The protein below binds the small molecule below.
Small molecule (SMILES): NC(=O)c1cc[n+](COC[n+]2ccccc2/C=N/O)cc1

Binding-site contacts:
Ligand atom C2 contacts residue TYR340 of chain 1.A at 3.6 Å (hydrophobic).
Ligand atom N2 contacts residue TYR123 of chain 1.A at 3.5 Å (h-bond).
Ligand atom N4 contacts residue TYR71 of chain 1.A at 3.4 Å.
Ligand atom C5 contacts residue TYR123 of chain 1.A at 3.4 Å (hydrophobic).
Ligand atom C10 contacts residue TRP285 of chain 1.A at 3.3 Å (hydrophobic).
Ligand atom C8 contacts residue TRP285 of chain 1.A at 3.5 Å (hydrophobic).
Ligand atom C4 contacts residue TYR336 of chain 1.A at 3.1 Å (hydrophobic).
Ligand atom N4 contacts residue GLU284 of chain 1.A at 2.4 Å (salt-bridge).
Ligand atom C13 contacts residue TRP285 of chain 1.A at 3.4 Å (hydrophobic).
Ligand atom N4 contacts residue VAL281 of chain 1.A at 2.9 Å (h-bond).
Ligand atom O3 contacts residue VAL281 of chain 1.A at 3.4 Å (h-bond).
Ligand atom C10 contacts residue GLU284 of chain 1.A at 3.5 Å.
Ligand atom N2 contacts residue TYR340 of chain 1.A at 3.4 Å.
Ligand atom C9 contacts residue TYR71 of chain 1.A at 3.5 Å (hydrophobic).
Ligand atom O2 contacts residue TYR123 of chain 1.A at 3.7 Å.
Ligand atom C11 contacts residue TYR71 of chain 1.A at 3.4 Å (hydrophobic).
Ligand atom O1 contacts residue VAL293 of chain 1.A at 3.4 Å.
Ligand atom C9 contacts residue TYR123 of chain 1.A at 3.4 Å (hydrophobic).
Ligand atom O1 contacts residue PHE294 of chain 1.A at 2.7 Å (h-bond).
Ligand atom C8 contacts residue TYR123 of chain 1.A at 3.6 Å (hydrophobic).
Ligand atom C14 contacts residue TRP285 of chain 1.A at 3.7 Å (hydrophobic).
Ligand atom C1 contacts residue TYR340 of chain 1.A at 3.6 Å (hydrophobic).
Ligand atom C12 contacts residue TRP285 of chain 1.A at 3.4 Å (hydrophobic).
Ligand atom C5 contacts residue TYR336 of chain 1.A at 3.5 Å (hydrophobic).
Ligand atom C9 contacts residue TRP285 of chain 1.A at 3.3 Å (hydrophobic).
Ligand atom C6 contacts residue TYR340 of chain 1.A at 3.3 Å (hydrophobic).
Ligand atom C11 contacts residue TRP285 of chain 1.A at 3.6 Å (hydrophobic).
Ligand atom C13 contacts residue TYR71 of chain 1.A at 3.7 Å (hydrophobic).
Ligand atom N3 contacts residue TRP285 of chain 1.A at 3.5 Å.
Ligand atom C6 contacts residue TYR123 of chain 1.A at 3.2 Å (hydrophobic).
Ligand atom C12 contacts residue TYR71 of chain 1.A at 3.6 Å (hydrophobic).
Ligand atom C6 contacts residue ASP73 of chain 1.A at 3.3 Å.
Ligand atom O3 contacts residue TRP285 of chain 1.A at 3.4 Å.
Ligand atom C14 contacts residue TYR71 of chain 1.A at 3.3 Å (hydrophobic).
Ligand atom C14 contacts residue GLU284 of chain 1.A at 3.6 Å.
Ligand atom N1 contacts residue PHE294 of chain 1.A at 3.8 Å.
Ligand atom C7 contacts residue TYR340 of chain 1.A at 3.3 Å (hydrophobic).
Ligand atom C10 contacts residue TYR71 of chain 1.A at 3.3 Å (hydrophobic).
Ligand atom C5 contacts residue TYR340 of chain 1.A at 3.5 Å (hydrophobic).
Ligand atom C14 contacts residue VAL281 of chain 1.A at 3.6 Å (hydrophobic).

Sequence of chain 1.A:
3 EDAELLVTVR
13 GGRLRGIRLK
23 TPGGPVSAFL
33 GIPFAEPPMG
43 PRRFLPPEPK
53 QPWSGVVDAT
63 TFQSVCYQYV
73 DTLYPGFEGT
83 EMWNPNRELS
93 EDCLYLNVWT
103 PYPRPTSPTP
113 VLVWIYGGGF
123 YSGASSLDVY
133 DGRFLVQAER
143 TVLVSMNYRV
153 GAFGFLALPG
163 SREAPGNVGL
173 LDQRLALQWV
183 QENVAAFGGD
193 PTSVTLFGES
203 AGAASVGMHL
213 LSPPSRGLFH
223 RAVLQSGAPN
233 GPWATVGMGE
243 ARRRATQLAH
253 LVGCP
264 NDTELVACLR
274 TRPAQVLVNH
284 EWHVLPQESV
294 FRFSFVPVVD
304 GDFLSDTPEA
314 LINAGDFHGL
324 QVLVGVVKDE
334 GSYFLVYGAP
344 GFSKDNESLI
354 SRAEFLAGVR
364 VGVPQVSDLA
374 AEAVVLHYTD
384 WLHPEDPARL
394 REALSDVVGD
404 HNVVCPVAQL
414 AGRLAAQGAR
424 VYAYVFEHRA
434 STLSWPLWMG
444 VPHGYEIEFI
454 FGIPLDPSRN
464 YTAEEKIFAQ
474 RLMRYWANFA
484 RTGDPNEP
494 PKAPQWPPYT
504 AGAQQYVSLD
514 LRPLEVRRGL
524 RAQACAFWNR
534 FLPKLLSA